Sequence of chain 1.A:
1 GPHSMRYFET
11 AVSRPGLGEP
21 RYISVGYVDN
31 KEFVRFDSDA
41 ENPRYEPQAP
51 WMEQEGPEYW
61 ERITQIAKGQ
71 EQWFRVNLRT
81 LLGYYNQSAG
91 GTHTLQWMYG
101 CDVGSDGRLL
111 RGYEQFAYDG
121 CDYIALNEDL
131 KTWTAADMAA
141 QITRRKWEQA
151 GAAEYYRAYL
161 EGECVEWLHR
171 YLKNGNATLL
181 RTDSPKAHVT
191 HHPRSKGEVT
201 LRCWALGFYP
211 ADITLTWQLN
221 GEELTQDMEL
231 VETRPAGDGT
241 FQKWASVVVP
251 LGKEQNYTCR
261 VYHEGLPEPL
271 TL

The small molecule below binds the protein below.
Small molecule (SMILES): CC(=O)N[C@H]1[C@@H](O[C@H]2[C@H](O)[C@@H](NC(C)=O)CO[C@@H]2CO)O[C@H](CO)[C@@H](O)[C@@H]1O

Binding-site contacts:
Ligand atom C5 contacts residue ASN176 of chain 1.A at 3.7 Å.
Ligand atom O5 contacts residue ASN176 of chain 1.A at 2.4 Å (h-bond).
Ligand atom O6 contacts residue LYS173 of chain 1.A at 4.2 Å.
Ligand atom C1 contacts residue ASN176 of chain 1.A at 1.4 Å.
Ligand atom C4 contacts residue ASN176 of chain 1.A at 4.2 Å.
Ligand atom N2 contacts residue ASN176 of chain 1.A at 2.7 Å (h-bond).
Ligand atom C7 contacts residue ASN176 of chain 1.A at 3.2 Å.
Ligand atom O7 contacts residue ASN176 of chain 1.A at 3.6 Å (h-bond).
Ligand atom C2 contacts residue ASN176 of chain 1.A at 2.5 Å.
Ligand atom C6 contacts residue LYS173 of chain 1.A at 4.3 Å.
Ligand atom C6 contacts residue LYS173 of chain 1.A at 4.4 Å.
Ligand atom O6 contacts residue ASN176 of chain 1.A at 3.9 Å.
Ligand atom O6 contacts residue LYS173 of chain 1.A at 3.0 Å.
Ligand atom C8 contacts residue ASN176 of chain 1.A at 4.2 Å.
Ligand atom C6 contacts residue ASN176 of chain 1.A at 4.3 Å.
Ligand atom C3 contacts residue ASN176 of chain 1.A at 3.8 Å.